Binding-site contacts:
Ligand atom C9 contacts residue MET115 of chain 1.A at 3.3 Å (hydrophobic).
Ligand atom C21 contacts residue LEU81 of chain 1.A at 3.6 Å (hydrophobic).
Ligand atom C14 contacts residue THR112 of chain 1.A at 3.8 Å.
Ligand atom C24 contacts residue LEU110 of chain 1.A at 3.7 Å (hydrophobic).
Ligand atom C13 contacts residue LEU173 of chain 1.A at 3.8 Å (hydrophobic).
Ligand atom C3 contacts residue LEU177 of chain 1.A at 3.5 Å (hydrophobic).
Ligand atom C24 contacts residue LYS59 of chain 1.A at 3.7 Å.
Ligand atom O1 contacts residue ILE90 of chain 1.A at 3.5 Å.
Ligand atom F2 contacts residue ALA117 of chain 1.A at 3.5 Å.
Ligand atom C14 contacts residue ALA57 of chain 1.A at 3.5 Å (hydrophobic).
Ligand atom C17 contacts residue LEU173 of chain 1.A at 3.8 Å (hydrophobic).
Ligand atom C1 contacts residue ASP174 of chain 1.A at 3.9 Å.
Ligand atom F2 contacts residue GLY116 of chain 1.A at 3.1 Å.
Ligand atom C21 contacts residue LYS59 of chain 1.A at 3.7 Å.
Ligand atom O1 contacts residue ASP174 of chain 1.A at 2.8 Å (salt-bridge).
Ligand atom C2 contacts residue GLU77 of chain 1.A at 3.7 Å.
Ligand atom C11 contacts residue MET115 of chain 1.A at 3.7 Å (hydrophobic).
Ligand atom C3 contacts residue GLU77 of chain 1.A at 3.7 Å.
Ligand atom C4 contacts residue PHE175 of chain 1.A at 3.5 Å (hydrophobic).
Ligand atom N1 contacts residue GLU77 of chain 1.A at 3.0 Å (salt-bridge).
Ligand atom F1 contacts residue ALA163 of chain 1.A at 3.4 Å.
Ligand atom N3 contacts residue HIS113 of chain 1.A at 3.8 Å.
Ligand atom C13 contacts residue ALA57 of chain 1.A at 3.7 Å (hydrophobic).
Ligand atom C2 contacts residue ASP174 of chain 1.A at 3.8 Å.
Ligand atom N5 contacts residue THR112 of chain 1.A at 3.0 Å (h-bond).
Ligand atom O1 contacts residue LEU173 of chain 1.A at 3.6 Å.
Ligand atom N3 contacts residue MET115 of chain 1.A at 3.2 Å (h-bond).
Ligand atom O2 contacts residue VAL44 of chain 1.A at 3.6 Å.
Ligand atom C8 contacts residue MET115 of chain 1.A at 3.6 Å (hydrophobic).
Ligand atom C8 contacts residue GLY116 of chain 1.A at 3.9 Å.
Ligand atom C2 contacts residue LEU177 of chain 1.A at 3.3 Å (hydrophobic).
Ligand atom C19 contacts residue THR112 of chain 1.A at 3.5 Å.
Ligand atom C10 contacts residue MET115 of chain 1.A at 3.4 Å (hydrophobic).
Ligand atom C22 contacts residue LYS59 of chain 1.A at 3.7 Å.
Ligand atom C24 contacts residue THR112 of chain 1.A at 3.5 Å.
Ligand atom C21 contacts residue GLU77 of chain 1.A at 3.3 Å.
Ligand atom C14 contacts residue HIS113 of chain 1.A at 3.4 Å.
Ligand atom C10 contacts residue LEU114 of chain 1.A at 3.8 Å (hydrophobic).
Ligand atom C23 contacts residue THR112 of chain 1.A at 3.5 Å.
Ligand atom C24 contacts residue ALA57 of chain 1.A at 3.5 Å (hydrophobic).

Sequence of chain 1.A:
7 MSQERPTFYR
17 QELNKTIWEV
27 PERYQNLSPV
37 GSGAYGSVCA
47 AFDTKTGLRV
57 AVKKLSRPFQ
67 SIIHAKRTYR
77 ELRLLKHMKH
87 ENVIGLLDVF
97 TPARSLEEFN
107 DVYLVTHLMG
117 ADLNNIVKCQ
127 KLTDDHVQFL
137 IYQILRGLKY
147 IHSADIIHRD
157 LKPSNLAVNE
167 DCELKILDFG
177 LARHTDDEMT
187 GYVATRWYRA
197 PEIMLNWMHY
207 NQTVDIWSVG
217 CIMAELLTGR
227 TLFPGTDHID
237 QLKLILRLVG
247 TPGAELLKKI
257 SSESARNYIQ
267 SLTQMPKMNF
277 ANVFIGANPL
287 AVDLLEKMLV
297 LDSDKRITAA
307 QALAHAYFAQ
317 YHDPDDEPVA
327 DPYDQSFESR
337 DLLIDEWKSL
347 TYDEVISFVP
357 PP

This small molecule binds to this protein.
Small molecule (SMILES): Cc1ccc(C(=O)NC2CC2)cc1Nc1cc(=O)n(C)c2c1cnn2-c1ccc(F)cc1F